Binding-site contacts:
Ligand atom C21 contacts residue HIS233 of chain 1.N at 3.6 Å.
Ligand atom C12 contacts residue PHE305 of chain 1.N at 4.0 Å (hydrophobic).
Ligand atom C19 contacts residue TYR304 of chain 1.N at 4.1 Å (hydrophobic).
Ligand atom C2 contacts residue THR301 of chain 1.N at 3.9 Å.
Ligand atom C11 contacts residue TYR304 of chain 1.N at 4.3 Å (hydrophobic).
Ligand atom C11 contacts residue THR301 of chain 1.N at 3.8 Å.
Ligand atom O26 contacts residue HIS101 of chain 1.P at 2.5 Å (h-bond).
Ligand atom O25 contacts residue HIS101 of chain 1.P at 3.1 Å (h-bond).
Ligand atom O26 contacts residue LEU230 of chain 1.N at 4.5 Å.
Ligand atom C2 contacts residue TYR304 of chain 1.N at 4.0 Å (hydrophobic).
Ligand atom C21 contacts residue TRP288 of chain 1.N at 3.8 Å (hydrophobic).
Ligand atom C20 contacts residue TRP288 of chain 1.N at 4.2 Å (hydrophobic).
Ligand atom O26 contacts residue TRP97 of chain 1.P at 2.9 Å (h-bond).
Ligand atom C24 contacts residue TRP97 of chain 1.P at 3.7 Å (hydrophobic).
Ligand atom C1 contacts residue TYR304 of chain 1.N at 3.4 Å (hydrophobic).
Ligand atom C22 contacts residue HIS233 of chain 1.N at 4.4 Å.
Ligand atom C23 contacts residue TRP97 of chain 1.P at 3.7 Å (hydrophobic).
Ligand atom O25 contacts residue HIS233 of chain 1.N at 3.6 Å (h-bond).
Ligand atom C2 contacts residue ASP300 of chain 1.N at 3.8 Å.
Ligand atom C23 contacts residue HIS233 of chain 1.N at 3.6 Å.
Ligand atom C18 contacts residue TRP288 of chain 1.N at 4.2 Å (hydrophobic).
Ligand atom O26 contacts residue HIS233 of chain 1.N at 4.0 Å.
Ligand atom C24 contacts residue HIS233 of chain 1.N at 3.6 Å.
Ligand atom O12 contacts residue THR301 of chain 1.N at 2.8 Å (h-bond).
Ligand atom C12 contacts residue THR301 of chain 1.N at 3.7 Å.
Ligand atom C11 contacts residue PHE305 of chain 1.N at 4.0 Å (hydrophobic).
Ligand atom C24 contacts residue HIS101 of chain 1.P at 3.2 Å.
Ligand atom O3 contacts residue ASP300 of chain 1.N at 3.6 Å.
Ligand atom C9 contacts residue THR301 of chain 1.N at 4.3 Å.

Sequence of chain 1.P:
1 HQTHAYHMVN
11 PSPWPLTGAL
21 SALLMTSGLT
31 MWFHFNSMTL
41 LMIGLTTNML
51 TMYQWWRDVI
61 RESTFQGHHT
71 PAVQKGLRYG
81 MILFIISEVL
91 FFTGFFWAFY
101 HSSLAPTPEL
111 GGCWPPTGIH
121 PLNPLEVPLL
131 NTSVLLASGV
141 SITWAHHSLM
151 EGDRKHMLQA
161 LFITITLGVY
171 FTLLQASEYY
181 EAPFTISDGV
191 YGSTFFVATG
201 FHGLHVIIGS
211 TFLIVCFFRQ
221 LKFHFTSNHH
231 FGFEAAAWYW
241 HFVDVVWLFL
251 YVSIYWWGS

The small molecule below binds the protein below.
Small molecule (SMILES): C[C@H](CCC(=O)O)[C@H]1CC[C@H]2[C@@H]3[C@H](O)C[C@@H]4C[C@H](O)CC[C@]4(C)[C@H]3C[C@H](O)[C@]12C

Sequence of chain 1.N:
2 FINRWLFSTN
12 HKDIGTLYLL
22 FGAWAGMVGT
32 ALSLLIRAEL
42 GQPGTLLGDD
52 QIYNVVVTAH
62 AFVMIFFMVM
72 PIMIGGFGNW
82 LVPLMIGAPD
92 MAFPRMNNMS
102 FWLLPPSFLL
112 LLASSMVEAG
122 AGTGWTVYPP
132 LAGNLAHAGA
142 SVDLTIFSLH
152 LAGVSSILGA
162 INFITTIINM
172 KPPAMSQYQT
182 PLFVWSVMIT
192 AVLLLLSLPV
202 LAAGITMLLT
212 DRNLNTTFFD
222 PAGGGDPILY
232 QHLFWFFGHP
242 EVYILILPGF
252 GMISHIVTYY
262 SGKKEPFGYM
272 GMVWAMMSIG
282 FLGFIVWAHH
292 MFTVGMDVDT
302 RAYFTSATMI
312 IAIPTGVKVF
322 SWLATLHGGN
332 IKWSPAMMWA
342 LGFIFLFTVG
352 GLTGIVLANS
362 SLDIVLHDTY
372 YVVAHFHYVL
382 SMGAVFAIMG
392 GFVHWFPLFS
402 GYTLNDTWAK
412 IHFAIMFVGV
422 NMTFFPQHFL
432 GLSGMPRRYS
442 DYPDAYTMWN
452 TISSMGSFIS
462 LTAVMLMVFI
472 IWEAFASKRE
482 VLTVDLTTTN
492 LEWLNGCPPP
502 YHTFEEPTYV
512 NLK